Sequence of chain 1.A:
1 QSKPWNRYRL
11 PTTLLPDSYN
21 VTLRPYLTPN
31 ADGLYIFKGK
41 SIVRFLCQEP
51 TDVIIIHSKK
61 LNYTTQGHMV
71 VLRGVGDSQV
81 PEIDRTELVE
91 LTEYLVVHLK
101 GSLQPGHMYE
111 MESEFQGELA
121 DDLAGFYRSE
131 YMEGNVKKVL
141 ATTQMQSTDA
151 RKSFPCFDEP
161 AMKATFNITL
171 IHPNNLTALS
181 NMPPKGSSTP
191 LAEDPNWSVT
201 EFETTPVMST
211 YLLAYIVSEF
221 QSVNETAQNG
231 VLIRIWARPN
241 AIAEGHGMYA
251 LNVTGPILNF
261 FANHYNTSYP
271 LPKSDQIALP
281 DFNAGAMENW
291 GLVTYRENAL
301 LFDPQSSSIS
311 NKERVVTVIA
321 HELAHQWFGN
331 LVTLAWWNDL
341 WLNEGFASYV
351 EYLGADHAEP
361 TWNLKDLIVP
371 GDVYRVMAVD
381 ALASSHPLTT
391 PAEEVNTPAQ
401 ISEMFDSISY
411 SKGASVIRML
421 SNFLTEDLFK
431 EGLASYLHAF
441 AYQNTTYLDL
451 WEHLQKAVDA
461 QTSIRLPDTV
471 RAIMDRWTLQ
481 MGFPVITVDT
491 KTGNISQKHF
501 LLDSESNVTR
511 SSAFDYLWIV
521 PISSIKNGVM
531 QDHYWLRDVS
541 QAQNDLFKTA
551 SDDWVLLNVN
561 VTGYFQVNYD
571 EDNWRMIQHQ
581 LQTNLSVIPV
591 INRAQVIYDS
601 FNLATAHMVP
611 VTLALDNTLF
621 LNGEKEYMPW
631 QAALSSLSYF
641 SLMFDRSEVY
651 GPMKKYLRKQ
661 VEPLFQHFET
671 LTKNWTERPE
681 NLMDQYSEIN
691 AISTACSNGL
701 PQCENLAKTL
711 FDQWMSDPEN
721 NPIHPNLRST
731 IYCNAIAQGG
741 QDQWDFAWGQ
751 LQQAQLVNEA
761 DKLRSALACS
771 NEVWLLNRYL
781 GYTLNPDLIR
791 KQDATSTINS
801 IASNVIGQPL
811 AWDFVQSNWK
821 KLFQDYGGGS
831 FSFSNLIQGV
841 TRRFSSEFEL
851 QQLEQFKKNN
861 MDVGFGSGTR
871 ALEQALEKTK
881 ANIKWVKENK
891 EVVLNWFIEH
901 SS

This protein binds this small molecule.
Small molecule (SMILES): CC(=O)N[C@H]1[C@H](O[C@H]2[C@H](O)[C@@H](NC(C)=O)CO[C@@H]2CO)O[C@H](CO)[C@@H](O)[C@@H]1O

Binding-site contacts:
Ligand atom C6 contacts residue VAL136 of chain 1.A at 4.3 Å (hydrophobic).
Ligand atom C8 contacts residue THR28 of chain 1.A at 4.1 Å.
Ligand atom C1 contacts residue ASN175 of chain 1.A at 1.4 Å.
Ligand atom C3 contacts residue ASN175 of chain 1.A at 3.7 Å.
Ligand atom O3 contacts residue LYS138 of chain 1.A at 3.8 Å.
Ligand atom C7 contacts residue GLU219 of chain 1.A at 3.6 Å.
Ligand atom O5 contacts residue ASN175 of chain 1.A at 2.4 Å (h-bond).
Ligand atom O7 contacts residue ASN175 of chain 1.A at 3.1 Å (h-bond).
Ligand atom C2 contacts residue GLU219 of chain 1.A at 4.0 Å.
Ligand atom C2 contacts residue ASN175 of chain 1.A at 2.4 Å.
Ligand atom C3 contacts residue GLU219 of chain 1.A at 3.9 Å.
Ligand atom N2 contacts residue GLU219 of chain 1.A at 3.0 Å (salt-bridge).
Ligand atom C5 contacts residue ASN175 of chain 1.A at 3.7 Å.
Ligand atom C8 contacts residue ASN175 of chain 1.A at 3.9 Å.
Ligand atom C8 contacts residue GLU219 of chain 1.A at 3.3 Å.
Ligand atom C4 contacts residue VAL136 of chain 1.A at 4.5 Å (hydrophobic).
Ligand atom C7 contacts residue ASN175 of chain 1.A at 3.1 Å.
Ligand atom N2 contacts residue ASN175 of chain 1.A at 2.8 Å (h-bond).
Ligand atom C4 contacts residue ASN175 of chain 1.A at 4.2 Å.
Ligand atom O3 contacts residue GLU219 of chain 1.A at 4.0 Å.